This small molecule binds to this protein.
Small molecule (SMILES): Cn1cncc1CN(CCN(CC1CCN(C(=O)OC(C)(C)C)CC1)S(=O)(=O)c1ccccc1-c1cccc(CCC(=O)O)c1)c1ccc(C#N)cc1

Binding-site contacts:
Ligand atom CAN contacts residue ALA151 of chain 1.B at 3.0 Å (hydrophobic).
Ligand atom CAP contacts residue TRP102 of chain 1.B at 3.3 Å (hydrophobic).
Ligand atom CAM contacts residue TRP303 of chain 1.B at 3.6 Å (hydrophobic).
Ligand atom CAR contacts residue TYR361 of chain 1.B at 3.8 Å (hydrophobic).
Ligand atom CAW contacts residue TYR361 of chain 1.B at 3.5 Å (hydrophobic).
Ligand atom CAS contacts residue FPP1 of chain 1.D at 3.5 Å.
Ligand atom CAK contacts residue ASP359 of chain 1.B at 3.7 Å.
Ligand atom NAE contacts residue TRP106 of chain 1.B at 3.8 Å.
Ligand atom CAO contacts residue TRP102 of chain 1.B at 3.7 Å (hydrophobic).
Ligand atom CAK contacts residue TYR361 of chain 1.B at 3.2 Å (hydrophobic).
Ligand atom OAF contacts residue ARG202 of chain 1.B at 3.2 Å (salt-bridge).
Ligand atom CBI contacts residue FPP1 of chain 1.D at 3.7 Å.
Ligand atom CBB contacts residue FPP1 of chain 1.D at 3.7 Å.
Ligand atom CAK contacts residue LEU96 of chain 1.B at 3.6 Å (hydrophobic).
Ligand atom CAN contacts residue TRP102 of chain 1.B at 2.7 Å (hydrophobic).
Ligand atom CAQ contacts residue TRP106 of chain 1.B at 3.8 Å (hydrophobic).
Ligand atom NBJ contacts residue HIS362 of chain 1.B at 3.2 Å (h-bond).
Ligand atom NAE contacts residue ASP359 of chain 1.B at 3.8 Å.
Ligand atom NBJ contacts residue ASP297 of chain 1.B at 3.3 Å (salt-bridge).
Ligand atom NBJ contacts residue ZN1 of chain 1.C at 2.2 Å.
Ligand atom NAE contacts residue TYR361 of chain 1.B at 3.4 Å (h-bond).
Ligand atom NBV contacts residue FPP1 of chain 1.D at 3.7 Å.
Ligand atom CAW contacts residue ZN1 of chain 1.C at 3.3 Å.
Ligand atom CAM contacts residue TYR361 of chain 1.B at 3.0 Å (hydrophobic).
Ligand atom CAR contacts residue ASP359 of chain 1.B at 3.5 Å.
Ligand atom NAE contacts residue PHE360 of chain 1.B at 3.6 Å (h-bond).
Ligand atom CBN contacts residue TYR361 of chain 1.B at 3.2 Å (hydrophobic).
Ligand atom CAT contacts residue TYR361 of chain 1.B at 3.5 Å (hydrophobic).
Ligand atom CAX contacts residue HIS362 of chain 1.B at 3.8 Å.
Ligand atom CAX contacts residue ZN1 of chain 1.C at 2.9 Å.
Ligand atom CAW contacts residue HIS362 of chain 1.B at 3.5 Å.
Ligand atom CAO contacts residue ALA151 of chain 1.B at 3.5 Å (hydrophobic).
Ligand atom CAL contacts residue TRP303 of chain 1.B at 3.8 Å (hydrophobic).
Ligand atom NAE contacts residue TYR93 of chain 1.B at 3.6 Å.
Ligand atom CAX contacts residue ASP297 of chain 1.B at 3.2 Å.
Ligand atom CBD contacts residue FPP1 of chain 1.D at 3.3 Å.
Ligand atom NBJ contacts residue TYR361 of chain 1.B at 3.8 Å.
Ligand atom CAQ contacts residue TYR361 of chain 1.B at 3.5 Å (hydrophobic).
Ligand atom CAL contacts residue TYR361 of chain 1.B at 3.7 Å (hydrophobic).
Ligand atom NAE contacts residue LEU96 of chain 1.B at 3.6 Å.

Sequence of chain 1.B:
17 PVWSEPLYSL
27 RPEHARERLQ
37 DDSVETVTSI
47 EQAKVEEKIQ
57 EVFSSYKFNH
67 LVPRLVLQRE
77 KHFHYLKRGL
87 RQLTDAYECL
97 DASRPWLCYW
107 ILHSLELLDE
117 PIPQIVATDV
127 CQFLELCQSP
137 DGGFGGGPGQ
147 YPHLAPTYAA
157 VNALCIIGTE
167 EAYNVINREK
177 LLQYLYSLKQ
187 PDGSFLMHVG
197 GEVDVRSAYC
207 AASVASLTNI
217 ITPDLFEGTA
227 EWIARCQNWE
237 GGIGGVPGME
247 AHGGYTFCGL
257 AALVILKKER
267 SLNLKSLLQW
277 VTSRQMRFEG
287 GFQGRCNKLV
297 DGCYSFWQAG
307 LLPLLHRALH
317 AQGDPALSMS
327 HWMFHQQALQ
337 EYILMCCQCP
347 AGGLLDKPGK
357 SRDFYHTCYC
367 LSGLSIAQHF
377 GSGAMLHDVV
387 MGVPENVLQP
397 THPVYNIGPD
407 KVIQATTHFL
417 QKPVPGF